Binding-site contacts:
Ligand atom N04 contacts residue ASN86 of chain 1.A at 4.3 Å.
Ligand atom C01 contacts residue ILE96 of chain 1.A at 3.7 Å (hydrophobic).
Ligand atom O03 contacts residue ILE96 of chain 1.A at 3.7 Å.
Ligand atom C16 contacts residue VAL40 of chain 1.A at 4.3 Å (hydrophobic).
Ligand atom C02 contacts residue ILE96 of chain 1.A at 3.4 Å (hydrophobic).
Ligand atom C01 contacts residue VAL35 of chain 1.A at 4.1 Å (hydrophobic).
Ligand atom C17 contacts residue ILE96 of chain 1.A at 4.2 Å (hydrophobic).
Ligand atom C05 contacts residue ILE96 of chain 1.A at 4.3 Å (hydrophobic).
Ligand atom C06 contacts residue VAL40 of chain 1.A at 4.2 Å (hydrophobic).
Ligand atom C12 contacts residue VAL40 of chain 1.A at 3.6 Å (hydrophobic).
Ligand atom N04 contacts residue VAL35 of chain 1.A at 4.2 Å.
Ligand atom C14 contacts residue VAL40 of chain 1.A at 4.2 Å (hydrophobic).
Ligand atom N04 contacts residue ILE96 of chain 1.A at 3.7 Å.
Ligand atom C17 contacts residue VAL35 of chain 1.A at 4.1 Å (hydrophobic).
Ligand atom N13 contacts residue VAL40 of chain 1.A at 3.6 Å.
Ligand atom C01 contacts residue VAL30 of chain 1.A at 4.0 Å (hydrophobic).
Ligand atom C14 contacts residue GLU39 of chain 1.A at 3.6 Å.
Ligand atom O03 contacts residue ASN86 of chain 1.A at 2.9 Å (h-bond).
Ligand atom C07 contacts residue VAL40 of chain 1.A at 4.5 Å (hydrophobic).
Ligand atom N13 contacts residue GLU39 of chain 1.A at 2.9 Å (salt-bridge).
Ligand atom C05 contacts residue TYR85 of chain 1.A at 3.9 Å (hydrophobic).
Ligand atom O03 contacts residue TYR43 of chain 1.A at 4.1 Å.
Ligand atom O03 contacts residue TYR85 of chain 1.A at 4.5 Å.
Ligand atom C11 contacts residue VAL40 of chain 1.A at 4.0 Å (hydrophobic).
Ligand atom C02 contacts residue ASN86 of chain 1.A at 3.8 Å.
Ligand atom C01 contacts residue PHE31 of chain 1.A at 4.2 Å (hydrophobic).
Ligand atom C05 contacts residue ASN86 of chain 1.A at 3.6 Å.
Ligand atom C12 contacts residue GLU39 of chain 1.A at 4.1 Å.
Ligand atom O03 contacts residue ALA82 of chain 1.A at 4.1 Å.
Ligand atom C02 contacts residue VAL35 of chain 1.A at 4.2 Å (hydrophobic).
Ligand atom C07 contacts residue ASN86 of chain 1.A at 4.5 Å.
Ligand atom C17 contacts residue VAL30 of chain 1.A at 3.7 Å (hydrophobic).

The protein below binds the small molecule below.
Small molecule (SMILES): CC(=O)N1C[C@@H]2C[C@@H]3O[C@]2(Cc2[nH]cnc23)C1

Sequence of chain 1.A:
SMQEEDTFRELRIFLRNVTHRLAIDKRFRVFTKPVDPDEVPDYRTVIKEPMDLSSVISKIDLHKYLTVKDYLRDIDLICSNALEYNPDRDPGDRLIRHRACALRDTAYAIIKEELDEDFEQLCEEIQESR